Sequence of chain 1.D:
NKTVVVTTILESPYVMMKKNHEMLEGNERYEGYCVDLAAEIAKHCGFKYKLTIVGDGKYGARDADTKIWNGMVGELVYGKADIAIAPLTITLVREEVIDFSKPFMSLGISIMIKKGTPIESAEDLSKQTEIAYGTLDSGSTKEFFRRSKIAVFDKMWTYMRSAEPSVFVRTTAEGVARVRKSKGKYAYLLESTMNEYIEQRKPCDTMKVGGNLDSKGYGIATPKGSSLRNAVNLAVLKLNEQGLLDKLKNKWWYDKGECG

This small molecule binds to this protein.
Small molecule (SMILES): Cc1cc(C(F)(F)F)nn1CC(=O)Nc1sc2c(c1C(N)=O)CCCC2

Binding-site contacts:
Ligand atom C1 contacts residue SER217 of chain 1.D at 3.8 Å.
Ligand atom F25 contacts residue PRO105 of chain 1.C at 3.4 Å.
Ligand atom F25 contacts residue ILE92 of chain 1.D at 3.7 Å.
Ligand atom C10 contacts residue PRO105 of chain 1.D at 3.3 Å (hydrophobic).
Ligand atom N18 contacts residue LYS218 of chain 1.D at 3.3 Å (salt-bridge).
Ligand atom C12 contacts residue PRO105 of chain 1.D at 3.7 Å (hydrophobic).
Ligand atom O21 contacts residue SER108 of chain 1.D at 3.0 Å (h-bond).
Ligand atom S26 contacts residue PRO105 of chain 1.D at 3.7 Å.
Ligand atom C5 contacts residue GLY219 of chain 1.D at 3.8 Å.
Ligand atom C13 contacts residue LEU239 of chain 1.D at 3.5 Å (hydrophobic).
Ligand atom O22 contacts residue PRO105 of chain 1.C at 3.0 Å.
Ligand atom O21 contacts residue MET107 of chain 1.D at 3.1 Å.
Ligand atom N19 contacts residue SER217 of chain 1.C at 3.3 Å (h-bond).
Ligand atom C1 contacts residue LYS218 of chain 1.D at 3.7 Å.
Ligand atom C12 contacts residue LEU239 of chain 1.D at 3.5 Å (hydrophobic).
Ligand atom N20 contacts residue PRO105 of chain 1.D at 3.7 Å.
Ligand atom C5 contacts residue LYS218 of chain 1.D at 3.5 Å.
Ligand atom C3 contacts residue LYS218 of chain 1.C at 3.7 Å.
Ligand atom F24 contacts residue ILE92 of chain 1.D at 3.3 Å.
Ligand atom S26 contacts residue GLY219 of chain 1.C at 3.4 Å (h-bond).
Ligand atom C7 contacts residue PRO105 of chain 1.D at 3.4 Å (hydrophobic).
Ligand atom N17 contacts residue PRO105 of chain 1.D at 3.8 Å.
Ligand atom C8 contacts residue PRO105 of chain 1.D at 3.6 Å (hydrophobic).
Ligand atom F25 contacts residue LYS104 of chain 1.C at 3.6 Å.
Ligand atom N19 contacts residue ASN242 of chain 1.D at 3.5 Å (h-bond).
Ligand atom N17 contacts residue GLY219 of chain 1.D at 3.3 Å (h-bond).
Ligand atom S26 contacts residue LYS218 of chain 1.C at 3.5 Å.
Ligand atom F23 contacts residue LEU239 of chain 1.C at 3.6 Å.
Ligand atom C2 contacts residue PRO105 of chain 1.D at 3.6 Å (hydrophobic).
Ligand atom C1 contacts residue PRO105 of chain 1.C at 3.4 Å (hydrophobic).
Ligand atom C9 contacts residue PRO105 of chain 1.C at 3.8 Å (hydrophobic).
Ligand atom C10 contacts residue SER217 of chain 1.C at 3.6 Å.
Ligand atom S26 contacts residue PRO105 of chain 1.C at 3.4 Å.
Ligand atom C3 contacts residue PRO105 of chain 1.D at 3.4 Å (hydrophobic).
Ligand atom F24 contacts residue GLY219 of chain 1.D at 3.0 Å.
Ligand atom C4 contacts residue LYS218 of chain 1.C at 3.6 Å.
Ligand atom C10 contacts residue ASN242 of chain 1.D at 3.4 Å.
Ligand atom N17 contacts residue LYS218 of chain 1.D at 3.2 Å.
Ligand atom C15 contacts residue LYS218 of chain 1.D at 3.2 Å.
Ligand atom F24 contacts residue LYS218 of chain 1.D at 3.7 Å.

Sequence of chain 1.C:
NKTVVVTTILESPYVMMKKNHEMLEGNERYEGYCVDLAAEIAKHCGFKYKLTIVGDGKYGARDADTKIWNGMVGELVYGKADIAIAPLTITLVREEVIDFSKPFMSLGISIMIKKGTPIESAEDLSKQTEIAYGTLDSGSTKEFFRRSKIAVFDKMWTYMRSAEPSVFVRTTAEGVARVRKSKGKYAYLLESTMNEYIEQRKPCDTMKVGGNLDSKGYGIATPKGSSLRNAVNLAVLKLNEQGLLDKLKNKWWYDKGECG